Sequence of chain 1.G:
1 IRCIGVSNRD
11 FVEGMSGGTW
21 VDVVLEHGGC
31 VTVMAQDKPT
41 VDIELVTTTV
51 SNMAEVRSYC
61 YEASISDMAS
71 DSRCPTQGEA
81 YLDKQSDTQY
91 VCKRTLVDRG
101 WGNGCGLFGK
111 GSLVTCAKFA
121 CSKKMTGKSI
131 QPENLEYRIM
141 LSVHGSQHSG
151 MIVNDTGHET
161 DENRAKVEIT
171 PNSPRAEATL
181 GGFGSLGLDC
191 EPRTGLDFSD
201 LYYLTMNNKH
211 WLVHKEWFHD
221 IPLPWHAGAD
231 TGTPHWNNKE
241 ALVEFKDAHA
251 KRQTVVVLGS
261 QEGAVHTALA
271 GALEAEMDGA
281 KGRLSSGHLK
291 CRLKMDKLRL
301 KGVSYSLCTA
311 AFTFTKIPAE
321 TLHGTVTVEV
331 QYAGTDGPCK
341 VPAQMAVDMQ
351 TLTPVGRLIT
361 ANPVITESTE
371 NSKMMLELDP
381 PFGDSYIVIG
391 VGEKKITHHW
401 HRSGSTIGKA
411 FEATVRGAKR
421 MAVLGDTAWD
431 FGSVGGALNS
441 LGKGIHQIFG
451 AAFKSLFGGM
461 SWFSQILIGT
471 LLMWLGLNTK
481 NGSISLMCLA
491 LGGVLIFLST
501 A

This small molecule binds to this protein.
Small molecule (SMILES): CC(=O)N[C@H]1[C@H](O[C@H]2[C@H](O)[C@@H](NC(C)=O)CO[C@@H]2CO)O[C@H](CO)[C@@H](O)[C@@H]1O

Binding-site contacts:
Ligand atom N2 contacts residue THR156 of chain 1.G at 3.6 Å (h-bond).
Ligand atom C2 contacts residue ASN154 of chain 1.G at 3.5 Å.
Ligand atom C2 contacts residue THR156 of chain 1.G at 4.2 Å.
Ligand atom O7 contacts residue ASN154 of chain 1.G at 2.6 Å (h-bond).
Ligand atom C1 contacts residue ASN154 of chain 1.G at 3.4 Å.
Ligand atom N2 contacts residue ASN154 of chain 1.G at 3.8 Å.
Ligand atom O6 contacts residue MET151 of chain 1.G at 3.4 Å.
Ligand atom C7 contacts residue ASN154 of chain 1.G at 3.3 Å.
Ligand atom O5 contacts residue ASN154 of chain 1.G at 4.0 Å.
Ligand atom C8 contacts residue ASN154 of chain 1.G at 3.6 Å.
Ligand atom C7 contacts residue THR156 of chain 1.G at 3.9 Å.
Ligand atom C8 contacts residue THR156 of chain 1.G at 4.0 Å.
Ligand atom C6 contacts residue MET151 of chain 1.G at 4.5 Å (hydrophobic).
Ligand atom C1 contacts residue THR156 of chain 1.G at 3.6 Å.